This small molecule binds to this protein.
Small molecule (SMILES): C[C@H](N)C(=O)N[C@@H](C)C(=O)N[C@@H](C)C(=O)N[C@@H](C)C(=O)N[C@@H](C)C=O

Sequence of chain 2.E:
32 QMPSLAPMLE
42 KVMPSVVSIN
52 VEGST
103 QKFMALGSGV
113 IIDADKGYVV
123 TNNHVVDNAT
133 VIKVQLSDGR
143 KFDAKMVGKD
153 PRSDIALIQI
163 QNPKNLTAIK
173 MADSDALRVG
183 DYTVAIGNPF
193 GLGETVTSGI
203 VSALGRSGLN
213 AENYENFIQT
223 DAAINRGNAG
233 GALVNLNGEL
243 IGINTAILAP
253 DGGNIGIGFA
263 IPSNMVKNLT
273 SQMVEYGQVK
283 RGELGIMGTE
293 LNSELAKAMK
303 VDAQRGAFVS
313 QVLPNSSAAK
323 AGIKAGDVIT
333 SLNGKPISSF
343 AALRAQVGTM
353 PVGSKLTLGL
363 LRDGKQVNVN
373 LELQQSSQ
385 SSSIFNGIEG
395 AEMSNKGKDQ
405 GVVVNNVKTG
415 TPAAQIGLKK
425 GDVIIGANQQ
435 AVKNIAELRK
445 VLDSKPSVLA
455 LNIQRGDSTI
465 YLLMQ

Binding-site contacts:
Ligand atom CB contacts residue THR247 of chain 2.E at 3.4 Å.
Ligand atom C contacts residue ALA248 of chain 2.E at 4.2 Å (hydrophobic).
Ligand atom N contacts residue LEU250 of chain 2.E at 3.4 Å.
Ligand atom CB contacts residue ARG228 of chain 2.E at 4.2 Å.
Ligand atom CB contacts residue ALA231 of chain 2.E at 3.7 Å (hydrophobic).
Ligand atom N contacts residue ALA251 of chain 2.E at 3.8 Å.
Ligand atom CA contacts residue THR247 of chain 2.E at 4.0 Å.
Ligand atom O contacts residue GLY229 of chain 2.E at 3.5 Å (h-bond).
Ligand atom O contacts residue ALA251 of chain 2.E at 3.3 Å (h-bond).
Ligand atom N contacts residue THR247 of chain 2.E at 3.6 Å (h-bond).
Ligand atom CA contacts residue LEU250 of chain 2.E at 3.7 Å (hydrophobic).
Ligand atom C contacts residue ILE249 of chain 2.E at 4.0 Å (hydrophobic).
Ligand atom CA contacts residue ILE249 of chain 2.E at 3.7 Å (hydrophobic).
Ligand atom O contacts residue LEU250 of chain 2.E at 3.6 Å.
Ligand atom C contacts residue ALA231 of chain 2.E at 3.4 Å (hydrophobic).
Ligand atom CB contacts residue ILE249 of chain 2.E at 4.0 Å (hydrophobic).
Ligand atom CA contacts residue LEU250 of chain 2.E at 4.0 Å (hydrophobic).
Ligand atom O contacts residue PRO252 of chain 2.E at 4.3 Å.
Ligand atom CA contacts residue HIS126 of chain 2.E at 4.1 Å.
Ligand atom CA contacts residue ARG228 of chain 2.E at 4.3 Å.
Ligand atom C contacts residue ILE249 of chain 2.E at 3.5 Å (hydrophobic).
Ligand atom C contacts residue HIS126 of chain 2.E at 3.3 Å.
Ligand atom CB contacts residue HIS126 of chain 2.E at 4.2 Å.
Ligand atom O contacts residue ALA231 of chain 2.E at 3.2 Å.
Ligand atom O contacts residue ARG228 of chain 2.E at 4.0 Å.
Ligand atom O contacts residue ALA248 of chain 2.E at 3.2 Å.
Ligand atom CB contacts residue LEU211 of chain 2.E at 3.8 Å (hydrophobic).
Ligand atom O contacts residue ILE249 of chain 2.E at 2.7 Å (h-bond).
Ligand atom CA contacts residue ILE249 of chain 2.E at 4.1 Å (hydrophobic).
Ligand atom O contacts residue HIS126 of chain 2.E at 4.1 Å.
Ligand atom C contacts residue ALA251 of chain 2.E at 4.3 Å (hydrophobic).
Ligand atom N contacts residue PRO252 of chain 2.E at 3.5 Å.
Ligand atom C contacts residue THR247 of chain 2.E at 4.4 Å.
Ligand atom N contacts residue ILE249 of chain 2.E at 3.0 Å (h-bond).
Ligand atom CA contacts residue ALA248 of chain 2.E at 3.9 Å (hydrophobic).
Ligand atom CA contacts residue ALA231 of chain 2.E at 4.2 Å (hydrophobic).
Ligand atom CB contacts residue LEU250 of chain 2.E at 4.3 Å (hydrophobic).
Ligand atom CB contacts residue ASN227 of chain 2.E at 3.9 Å.
Ligand atom N contacts residue HIS126 of chain 2.E at 3.7 Å.
Ligand atom C contacts residue LEU250 of chain 2.E at 3.4 Å (hydrophobic).